Binding-site contacts:
Ligand atom C1C contacts residue THR97 of chain 7.A at 3.9 Å.
Ligand atom C5B contacts residue ILE183 of chain 7.A at 3.7 Å (hydrophobic).
Ligand atom N3A contacts residue TYR146 of chain 7.A at 4.0 Å.
Ligand atom C1C contacts residue PHE115 of chain 7.A at 3.9 Å (hydrophobic).
Ligand atom O1A contacts residue PHE121 of chain 7.A at 4.0 Å.
Ligand atom C4 contacts residue TYR192 of chain 7.A at 3.5 Å (hydrophobic).
Ligand atom C2A contacts residue MET181 of chain 7.A at 3.7 Å (hydrophobic).
Ligand atom C4A contacts residue MET181 of chain 7.A at 3.6 Å (hydrophobic).
Ligand atom C3 contacts residue W711 of chain 7.F at 3.3 Å.
Ligand atom C5B contacts residue TYR146 of chain 7.A at 3.4 Å (hydrophobic).
Ligand atom C6B contacts residue TYR146 of chain 7.A at 3.8 Å (hydrophobic).
Ligand atom C4C contacts residue MET117 of chain 7.A at 3.9 Å (hydrophobic).
Ligand atom N3A contacts residue ALA24 of chain 7.C at 3.8 Å.
Ligand atom O1B contacts residue ILE95 of chain 7.A at 3.6 Å.
Ligand atom O1 contacts residue THR97 of chain 7.A at 3.4 Å (h-bond).
Ligand atom N3A contacts residue MET181 of chain 7.A at 3.3 Å.
Ligand atom N2 contacts residue THR97 of chain 7.A at 3.7 Å.
Ligand atom C5A contacts residue ILE144 of chain 7.A at 3.7 Å (hydrophobic).
Ligand atom C3C contacts residue LEU216 of chain 7.A at 3.7 Å (hydrophobic).
Ligand atom C1B contacts residue ILE183 of chain 7.A at 4.0 Å (hydrophobic).
Ligand atom N2 contacts residue W711 of chain 7.F at 2.9 Å.
Ligand atom C2A contacts residue TYR146 of chain 7.A at 3.7 Å (hydrophobic).
Ligand atom C4A contacts residue ILE170 of chain 7.A at 3.9 Å (hydrophobic).
Ligand atom C6B contacts residue ILE183 of chain 7.A at 3.6 Å (hydrophobic).
Ligand atom O1 contacts residue W711 of chain 7.F at 3.7 Å.
Ligand atom C3B contacts residue ILE219 of chain 7.A at 3.8 Å (hydrophobic).
Ligand atom C2B contacts residue ILE219 of chain 7.A at 3.8 Å (hydrophobic).
Ligand atom C5A contacts residue PRO168 of chain 7.A at 4.0 Å (hydrophobic).
Ligand atom C31 contacts residue W711 of chain 7.F at 3.0 Å.
Ligand atom C4B contacts residue TYR146 of chain 7.A at 3.7 Å (hydrophobic).
Ligand atom C4B contacts residue ILE183 of chain 7.A at 4.0 Å (hydrophobic).
Ligand atom C2C contacts residue LEU216 of chain 7.A at 3.7 Å (hydrophobic).
Ligand atom C4A contacts residue ALA24 of chain 7.C at 4.0 Å (hydrophobic).
Ligand atom C3C contacts residue TYR192 of chain 7.A at 4.0 Å (hydrophobic).
Ligand atom C31 contacts residue LEU216 of chain 7.A at 3.4 Å (hydrophobic).
Ligand atom C4A contacts residue LEU14 of chain 8.C at 4.0 Å (hydrophobic).
Ligand atom C5A contacts residue ILE170 of chain 7.A at 3.8 Å (hydrophobic).
Ligand atom C2C contacts residue THR97 of chain 7.A at 3.9 Å.
Ligand atom C6C contacts residue ILE186 of chain 7.A at 3.9 Å (hydrophobic).
Ligand atom C31 contacts residue ASN214 of chain 7.A at 3.3 Å.

Sequence of chain 7.A:
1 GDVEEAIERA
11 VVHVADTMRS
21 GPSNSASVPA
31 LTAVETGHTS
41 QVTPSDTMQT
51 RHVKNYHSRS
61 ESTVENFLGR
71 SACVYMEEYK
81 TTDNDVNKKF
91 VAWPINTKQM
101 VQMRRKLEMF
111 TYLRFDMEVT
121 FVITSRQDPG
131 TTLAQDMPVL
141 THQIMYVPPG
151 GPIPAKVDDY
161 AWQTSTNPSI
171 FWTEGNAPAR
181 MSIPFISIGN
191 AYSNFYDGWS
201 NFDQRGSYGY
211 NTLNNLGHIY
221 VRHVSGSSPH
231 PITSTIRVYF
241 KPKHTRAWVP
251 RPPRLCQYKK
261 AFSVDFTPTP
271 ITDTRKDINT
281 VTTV

A small-molecule ligand and the protein it binds are described below.
Small molecule (SMILES): Cc1cc(CCCCCCCOc2ccc(C3=NCCO3)cc2)on1

Sequence of chain 8.C:
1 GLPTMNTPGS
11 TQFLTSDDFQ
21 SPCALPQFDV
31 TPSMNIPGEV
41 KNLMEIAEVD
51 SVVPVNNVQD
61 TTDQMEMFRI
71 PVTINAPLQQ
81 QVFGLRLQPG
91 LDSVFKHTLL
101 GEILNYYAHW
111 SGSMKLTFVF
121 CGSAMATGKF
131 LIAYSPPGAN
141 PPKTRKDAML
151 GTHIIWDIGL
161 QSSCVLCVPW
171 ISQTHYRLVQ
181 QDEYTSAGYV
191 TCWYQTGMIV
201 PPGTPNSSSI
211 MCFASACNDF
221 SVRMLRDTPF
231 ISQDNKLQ

Sequence of chain 7.C:
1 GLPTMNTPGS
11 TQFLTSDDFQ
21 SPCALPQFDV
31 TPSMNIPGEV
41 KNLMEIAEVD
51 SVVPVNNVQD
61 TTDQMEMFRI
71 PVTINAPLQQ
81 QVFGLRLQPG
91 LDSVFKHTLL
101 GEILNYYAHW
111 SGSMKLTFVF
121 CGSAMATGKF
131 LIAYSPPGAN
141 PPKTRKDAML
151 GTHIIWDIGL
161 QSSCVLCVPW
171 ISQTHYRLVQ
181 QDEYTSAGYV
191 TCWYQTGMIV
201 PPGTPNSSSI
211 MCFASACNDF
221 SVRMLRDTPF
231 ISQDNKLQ